Binding-site contacts:
Ligand atom C3 contacts residue MET92 of chain 1.A at 3.8 Å (hydrophobic).
Ligand atom C20 contacts residue ALA93 of chain 1.A at 3.2 Å (hydrophobic).
Ligand atom C28 contacts residue VAL31 of chain 1.A at 3.9 Å (hydrophobic).
Ligand atom C15 contacts residue THR89 of chain 1.A at 3.9 Å.
Ligand atom C26 contacts residue THR89 of chain 1.A at 3.4 Å.
Ligand atom N8 contacts residue LEU23 of chain 1.A at 3.8 Å.
Ligand atom C6 contacts residue LEU23 of chain 1.A at 4.0 Å (hydrophobic).
Ligand atom C7 contacts residue MET92 of chain 1.A at 3.7 Å (hydrophobic).
Ligand atom N10 contacts residue GLU90 of chain 1.A at 2.9 Å (salt-bridge).
Ligand atom C6 contacts residue MET92 of chain 1.A at 3.8 Å (hydrophobic).
Ligand atom N10 contacts residue ALA43 of chain 1.A at 3.5 Å.
Ligand atom N11 contacts residue MET92 of chain 1.A at 2.6 Å (h-bond).
Ligand atom N8 contacts residue TYR91 of chain 1.A at 3.8 Å.
Ligand atom N11 contacts residue ALA43 of chain 1.A at 3.9 Å.
Ligand atom C15 contacts residue GLU90 of chain 1.A at 3.9 Å.
Ligand atom N10 contacts residue THR89 of chain 1.A at 3.9 Å.
Ligand atom C9 contacts residue ALA43 of chain 1.A at 3.9 Å (hydrophobic).
Ligand atom N10 contacts residue MET92 of chain 1.A at 3.4 Å (h-bond).
Ligand atom C9 contacts residue LEU143 of chain 1.A at 3.9 Å (hydrophobic).
Ligand atom C16 contacts residue GLY95 of chain 1.A at 3.5 Å.
Ligand atom C6 contacts residue GLY95 of chain 1.A at 3.5 Å.
Ligand atom C15 contacts residue LEU143 of chain 1.A at 3.6 Å (hydrophobic).
Ligand atom C16 contacts residue ALA93 of chain 1.A at 3.8 Å (hydrophobic).
Ligand atom N11 contacts residue TYR91 of chain 1.A at 3.5 Å.
Ligand atom C3 contacts residue LEU23 of chain 1.A at 3.9 Å (hydrophobic).
Ligand atom C26 contacts residue ALA43 of chain 1.A at 3.9 Å (hydrophobic).
Ligand atom C27 contacts residue LEU162 of chain 1.A at 3.8 Å (hydrophobic).
Ligand atom C26 contacts residue LEU143 of chain 1.A at 3.7 Å (hydrophobic).
Ligand atom C5 contacts residue GLY95 of chain 1.A at 3.8 Å.
Ligand atom C16 contacts residue LEU23 of chain 1.A at 3.9 Å (hydrophobic).
Ligand atom N11 contacts residue GLU90 of chain 1.A at 3.7 Å.
Ligand atom C16 contacts residue MET92 of chain 1.A at 3.2 Å (hydrophobic).
Ligand atom C15 contacts residue ALA43 of chain 1.A at 3.5 Å (hydrophobic).
Ligand atom C3 contacts residue GLY95 of chain 1.A at 4.0 Å.
Ligand atom N10 contacts residue TYR91 of chain 1.A at 3.8 Å.
Ligand atom C26 contacts residue VAL161 of chain 1.A at 3.7 Å (hydrophobic).
Ligand atom O18 contacts residue LEU23 of chain 1.A at 4.0 Å.
Ligand atom N8 contacts residue MET92 of chain 1.A at 3.1 Å (h-bond).
Ligand atom C20 contacts residue GLY95 of chain 1.A at 3.6 Å.
Ligand atom C22 contacts residue ALA93 of chain 1.A at 3.3 Å (hydrophobic).

Sequence of chain 1.A:
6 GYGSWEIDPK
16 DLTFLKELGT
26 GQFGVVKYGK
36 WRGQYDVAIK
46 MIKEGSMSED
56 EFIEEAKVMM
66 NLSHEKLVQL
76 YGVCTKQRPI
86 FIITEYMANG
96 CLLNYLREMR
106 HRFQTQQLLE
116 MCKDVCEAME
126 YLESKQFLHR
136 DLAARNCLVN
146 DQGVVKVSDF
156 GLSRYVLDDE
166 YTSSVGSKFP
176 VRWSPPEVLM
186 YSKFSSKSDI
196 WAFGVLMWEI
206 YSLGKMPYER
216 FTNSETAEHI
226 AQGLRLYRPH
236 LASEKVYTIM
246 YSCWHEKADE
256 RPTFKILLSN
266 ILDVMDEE

A small-molecule ligand and the protein it binds are described below.
Small molecule (SMILES): Cc1cc(Nc2nn(C(C)C)c(=O)c3cc(N4CCN(C)CC4)ccc23)n[nH]1